Binding-site contacts:
Ligand atom C08 contacts residue ALA35 of chain 1.C at 3.9 Å (hydrophobic).
Ligand atom C09 contacts residue ALA35 of chain 1.C at 3.4 Å (hydrophobic).
Ligand atom N11 contacts residue LEU145 of chain 1.C at 3.9 Å.
Ligand atom N17 contacts residue VAL16 of chain 1.C at 3.7 Å.
Ligand atom C22 contacts residue LYS142 of chain 1.C at 3.3 Å.
Ligand atom CL1 contacts residue THR85 of chain 1.C at 3.6 Å.
Ligand atom C16 contacts residue VAL24 of chain 1.C at 4.1 Å (hydrophobic).
Ligand atom C12 contacts residue HIS88 of chain 1.C at 3.3 Å.
Ligand atom N10 contacts residue HIS86 of chain 1.C at 3.8 Å.
Ligand atom C12 contacts residue TYR87 of chain 1.C at 3.7 Å (hydrophobic).
Ligand atom N11 contacts residue HIS88 of chain 1.C at 4.0 Å.
Ligand atom C14 contacts residue VAL16 of chain 1.C at 3.8 Å (hydrophobic).
Ligand atom CL1 contacts residue LYS37 of chain 1.C at 4.0 Å.
Ligand atom C09 contacts residue HIS86 of chain 1.C at 3.5 Å.
Ligand atom C21 contacts residue TYR21 of chain 1.C at 4.0 Å (hydrophobic).
Ligand atom C12 contacts residue GLY91 of chain 1.C at 4.0 Å.
Ligand atom C13 contacts residue VAL16 of chain 1.C at 3.9 Å (hydrophobic).
Ligand atom N10 contacts residue ALA35 of chain 1.C at 3.8 Å.
Ligand atom N10 contacts residue TYR87 of chain 1.C at 3.9 Å.
Ligand atom CL1 contacts residue LEU83 of chain 1.C at 3.7 Å.
Ligand atom C18 contacts residue VAL16 of chain 1.C at 3.9 Å (hydrophobic).
Ligand atom C06 contacts residue LEU65 of chain 1.C at 4.0 Å (hydrophobic).
Ligand atom N15 contacts residue VAL24 of chain 1.C at 3.9 Å.
Ligand atom C13 contacts residue GLY91 of chain 1.C at 3.7 Å.
Ligand atom C21 contacts residue LYS142 of chain 1.C at 3.9 Å.
Ligand atom C16 contacts residue LEU145 of chain 1.C at 3.6 Å (hydrophobic).
Ligand atom C09 contacts residue THR85 of chain 1.C at 4.0 Å.
Ligand atom C02 contacts residue LEU65 of chain 1.C at 3.5 Å (hydrophobic).
Ligand atom C06 contacts residue LEU145 of chain 1.C at 3.7 Å (hydrophobic).
Ligand atom C03 contacts residue LYS37 of chain 1.C at 4.0 Å.
Ligand atom C08 contacts residue LEU145 of chain 1.C at 3.5 Å (hydrophobic).
Ligand atom N15 contacts residue LEU145 of chain 1.C at 3.8 Å.
Ligand atom C07 contacts residue LEU65 of chain 1.C at 3.3 Å (hydrophobic).
Ligand atom CL1 contacts residue LEU65 of chain 1.C at 3.7 Å.
Ligand atom O20 contacts residue LYS142 of chain 1.C at 3.5 Å (salt-bridge).
Ligand atom N10 contacts residue HIS88 of chain 1.C at 3.3 Å (h-bond).
Ligand atom C07 contacts residue THR85 of chain 1.C at 3.7 Å.
Ligand atom C19 contacts residue SER92 of chain 1.C at 3.5 Å.
Ligand atom C05 contacts residue LEU145 of chain 1.C at 3.9 Å (hydrophobic).
Ligand atom C09 contacts residue LEU145 of chain 1.C at 3.6 Å (hydrophobic).

Sequence of chain 1.C:
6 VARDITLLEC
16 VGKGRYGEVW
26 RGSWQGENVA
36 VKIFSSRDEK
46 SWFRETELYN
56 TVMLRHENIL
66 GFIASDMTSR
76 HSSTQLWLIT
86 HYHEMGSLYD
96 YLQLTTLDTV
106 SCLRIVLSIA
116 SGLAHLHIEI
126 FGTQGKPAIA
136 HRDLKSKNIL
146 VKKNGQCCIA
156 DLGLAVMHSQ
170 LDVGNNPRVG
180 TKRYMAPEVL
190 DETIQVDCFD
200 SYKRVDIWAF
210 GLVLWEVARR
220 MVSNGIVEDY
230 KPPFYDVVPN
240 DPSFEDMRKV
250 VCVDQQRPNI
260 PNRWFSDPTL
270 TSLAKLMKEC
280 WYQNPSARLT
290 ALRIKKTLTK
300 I

A protein and the small-molecule ligand that binds it are described below.
Small molecule (SMILES): Clc1cc2cc(c1)-c1cnn3ccc(nc13)NCCOCCO2